The protein below binds the small molecule below.
Small molecule (SMILES): CC(=O)N[C@@H]1[C@@H](O)[C@H](O)[C@@H](CO)O[C@H]1O

Sequence of chain 1.A:
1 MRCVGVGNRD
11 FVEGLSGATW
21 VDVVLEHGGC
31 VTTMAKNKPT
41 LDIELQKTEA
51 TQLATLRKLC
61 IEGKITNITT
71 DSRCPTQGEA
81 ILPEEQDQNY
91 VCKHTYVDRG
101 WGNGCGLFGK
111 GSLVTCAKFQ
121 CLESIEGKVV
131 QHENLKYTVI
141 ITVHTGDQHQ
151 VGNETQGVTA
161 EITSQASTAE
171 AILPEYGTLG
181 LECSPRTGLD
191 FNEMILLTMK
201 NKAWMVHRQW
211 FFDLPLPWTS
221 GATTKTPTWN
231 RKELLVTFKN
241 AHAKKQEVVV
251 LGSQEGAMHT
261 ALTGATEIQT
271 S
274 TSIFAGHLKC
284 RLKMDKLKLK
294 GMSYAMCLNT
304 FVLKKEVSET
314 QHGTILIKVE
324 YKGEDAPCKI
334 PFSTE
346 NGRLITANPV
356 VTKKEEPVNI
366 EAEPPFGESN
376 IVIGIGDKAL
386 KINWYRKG

Binding-site contacts:
Ligand atom C4 contacts residue ASN67 of chain 1.A at 4.2 Å.
Ligand atom O7 contacts residue ASN67 of chain 1.A at 4.3 Å.
Ligand atom O5 contacts residue ASN67 of chain 1.A at 2.2 Å (h-bond).
Ligand atom C6 contacts residue ASN67 of chain 1.A at 4.4 Å.
Ligand atom C5 contacts residue ASN67 of chain 1.A at 3.5 Å.
Ligand atom N2 contacts residue ASN67 of chain 1.A at 3.2 Å (h-bond).
Ligand atom C2 contacts residue ASN67 of chain 1.A at 2.6 Å.
Ligand atom C1 contacts residue ASN67 of chain 1.A at 1.4 Å.
Ligand atom C3 contacts residue ASN67 of chain 1.A at 3.9 Å.
Ligand atom C7 contacts residue ASN67 of chain 1.A at 4.0 Å.